Binding-site contacts:
Ligand atom C2 contacts residue GLY495 of chain 1.A at 3.8 Å.
Ligand atom C6 contacts residue ALA508 of chain 1.A at 4.2 Å (hydrophobic).
Ligand atom C1 contacts residue THR497 of chain 1.A at 1.4 Å.
Ligand atom O5 contacts residue ALA508 of chain 1.A at 4.2 Å.
Ligand atom C3 contacts residue THR497 of chain 1.A at 3.7 Å.
Ligand atom C1 contacts residue GLY495 of chain 1.A at 4.5 Å.
Ligand atom O5 contacts residue THR497 of chain 1.A at 2.4 Å (h-bond).
Ligand atom O7 contacts residue THR497 of chain 1.A at 3.8 Å.
Ligand atom C2 contacts residue THR497 of chain 1.A at 2.3 Å.
Ligand atom N2 contacts residue THR497 of chain 1.A at 2.8 Å (h-bond).
Ligand atom O3 contacts residue GLY495 of chain 1.A at 4.5 Å.
Ligand atom C4 contacts residue THR497 of chain 1.A at 4.2 Å.
Ligand atom C5 contacts residue THR497 of chain 1.A at 3.7 Å.
Ligand atom N2 contacts residue GLY495 of chain 1.A at 4.4 Å.
Ligand atom C7 contacts residue THR497 of chain 1.A at 3.5 Å.

This protein binds this small molecule.
Small molecule (SMILES): CC(=O)N[C@@H]1[C@@H](O)[C@H](O)[C@@H](CO)O[C@H]1O

Sequence of chain 1.A:
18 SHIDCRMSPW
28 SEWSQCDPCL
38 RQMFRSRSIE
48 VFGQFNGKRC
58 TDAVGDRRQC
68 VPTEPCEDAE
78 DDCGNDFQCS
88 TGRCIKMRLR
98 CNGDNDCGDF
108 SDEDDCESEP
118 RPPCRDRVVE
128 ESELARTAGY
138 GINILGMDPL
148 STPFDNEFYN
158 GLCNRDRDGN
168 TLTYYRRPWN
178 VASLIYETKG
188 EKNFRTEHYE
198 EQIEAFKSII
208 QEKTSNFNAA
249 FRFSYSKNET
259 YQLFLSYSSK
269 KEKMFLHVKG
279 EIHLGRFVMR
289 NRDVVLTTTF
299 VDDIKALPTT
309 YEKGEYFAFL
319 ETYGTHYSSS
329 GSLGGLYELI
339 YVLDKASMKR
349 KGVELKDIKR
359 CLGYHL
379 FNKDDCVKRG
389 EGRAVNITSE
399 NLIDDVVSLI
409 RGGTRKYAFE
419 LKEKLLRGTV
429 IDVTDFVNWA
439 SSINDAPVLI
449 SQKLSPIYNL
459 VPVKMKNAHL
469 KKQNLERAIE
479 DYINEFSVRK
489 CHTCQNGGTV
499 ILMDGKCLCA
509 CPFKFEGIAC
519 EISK